Sequence of chain 1.A:
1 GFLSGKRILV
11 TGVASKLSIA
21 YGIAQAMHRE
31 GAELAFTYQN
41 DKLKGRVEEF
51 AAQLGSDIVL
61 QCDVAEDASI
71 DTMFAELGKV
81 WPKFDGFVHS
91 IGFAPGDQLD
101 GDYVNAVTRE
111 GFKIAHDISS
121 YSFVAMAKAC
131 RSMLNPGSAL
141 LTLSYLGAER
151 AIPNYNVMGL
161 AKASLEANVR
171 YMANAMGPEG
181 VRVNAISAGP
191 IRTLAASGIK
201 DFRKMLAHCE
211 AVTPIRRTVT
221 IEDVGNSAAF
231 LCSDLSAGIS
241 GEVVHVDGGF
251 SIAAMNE

Binding-site contacts:
Ligand atom B1 contacts residue NAD1 of chain 1.C at 1.4 Å.
Ligand atom O3 contacts residue PHE93 of chain 1.A at 3.9 Å.
Ligand atom C2 contacts residue NAD1 of chain 1.C at 3.6 Å.
Ligand atom S1 contacts residue NAD1 of chain 1.C at 3.3 Å (h-bond).
Ligand atom C6 contacts residue TYR145 of chain 1.A at 3.4 Å (hydrophobic).
Ligand atom C1 contacts residue NAD1 of chain 1.C at 3.4 Å.
Ligand atom C15 contacts residue GLY92 of chain 1.A at 3.7 Å.
Ligand atom C6 contacts residue NAD1 of chain 1.C at 3.5 Å.
Ligand atom O3 contacts residue NAD1 of chain 1.C at 3.2 Å (h-bond).
Ligand atom C17 contacts residue PHE93 of chain 1.A at 3.8 Å (hydrophobic).
Ligand atom O1 contacts residue NAD1 of chain 1.C at 2.3 Å (h-bond).
Ligand atom N2 contacts residue NAD1 of chain 1.C at 2.3 Å (h-bond).
Ligand atom C5 contacts residue TYR145 of chain 1.A at 3.8 Å (hydrophobic).
Ligand atom C18 contacts residue LEU99 of chain 1.A at 3.8 Å (hydrophobic).
Ligand atom N1 contacts residue NAD1 of chain 1.C at 3.3 Å.
Ligand atom O3 contacts residue MET158 of chain 1.A at 3.9 Å.
Ligand atom C21 contacts residue GLY198 of chain 1.A at 3.9 Å.
Ligand atom S1 contacts residue GLY92 of chain 1.A at 3.7 Å.
Ligand atom C16 contacts residue GLY92 of chain 1.A at 3.2 Å.
Ligand atom C16 contacts residue PHE93 of chain 1.A at 3.5 Å (hydrophobic).
Ligand atom C4 contacts residue NAD1 of chain 1.C at 2.3 Å.
Ligand atom C4 contacts residue ILE199 of chain 1.A at 3.7 Å (hydrophobic).
Ligand atom C18 contacts residue ALA94 of chain 1.A at 3.8 Å (hydrophobic).
Ligand atom O1 contacts residue LYS162 of chain 1.A at 3.5 Å.
Ligand atom C21 contacts residue LEU99 of chain 1.A at 3.5 Å (hydrophobic).
Ligand atom C17 contacts residue ALA94 of chain 1.A at 3.6 Å (hydrophobic).
Ligand atom C8 contacts residue NAD1 of chain 1.C at 3.3 Å.
Ligand atom C8 contacts residue ILE199 of chain 1.A at 3.5 Å (hydrophobic).
Ligand atom O2 contacts residue GLY92 of chain 1.A at 3.0 Å (h-bond).
Ligand atom C21 contacts residue ALA94 of chain 1.A at 3.7 Å (hydrophobic).
Ligand atom C5 contacts residue TYR155 of chain 1.A at 3.4 Å (hydrophobic).
Ligand atom O2 contacts residue NAD1 of chain 1.C at 3.1 Å.
Ligand atom O1 contacts residue TYR155 of chain 1.A at 2.8 Å (h-bond).
Ligand atom C7 contacts residue NAD1 of chain 1.C at 3.3 Å.
Ligand atom C7 contacts residue ILE199 of chain 1.A at 3.8 Å (hydrophobic).
Ligand atom C19 contacts residue LEU99 of chain 1.A at 3.3 Å (hydrophobic).
Ligand atom O3 contacts residue GLY92 of chain 1.A at 3.5 Å.
Ligand atom C1 contacts residue ILE199 of chain 1.A at 3.5 Å (hydrophobic).
Ligand atom O1 contacts residue MET158 of chain 1.A at 3.5 Å.
Ligand atom C5 contacts residue NAD1 of chain 1.C at 3.0 Å.

A protein and the small-molecule ligand that binds it are described below.
Small molecule (SMILES): Cc1ccc(S(=O)(=O)N2N=Cc3ccccc3B2O)cc1